This protein binds this small molecule.
Small molecule (SMILES): Cc1ccccc1OP(=O)(O)OCc1ccccc1O

Sequence of chain 1.A:
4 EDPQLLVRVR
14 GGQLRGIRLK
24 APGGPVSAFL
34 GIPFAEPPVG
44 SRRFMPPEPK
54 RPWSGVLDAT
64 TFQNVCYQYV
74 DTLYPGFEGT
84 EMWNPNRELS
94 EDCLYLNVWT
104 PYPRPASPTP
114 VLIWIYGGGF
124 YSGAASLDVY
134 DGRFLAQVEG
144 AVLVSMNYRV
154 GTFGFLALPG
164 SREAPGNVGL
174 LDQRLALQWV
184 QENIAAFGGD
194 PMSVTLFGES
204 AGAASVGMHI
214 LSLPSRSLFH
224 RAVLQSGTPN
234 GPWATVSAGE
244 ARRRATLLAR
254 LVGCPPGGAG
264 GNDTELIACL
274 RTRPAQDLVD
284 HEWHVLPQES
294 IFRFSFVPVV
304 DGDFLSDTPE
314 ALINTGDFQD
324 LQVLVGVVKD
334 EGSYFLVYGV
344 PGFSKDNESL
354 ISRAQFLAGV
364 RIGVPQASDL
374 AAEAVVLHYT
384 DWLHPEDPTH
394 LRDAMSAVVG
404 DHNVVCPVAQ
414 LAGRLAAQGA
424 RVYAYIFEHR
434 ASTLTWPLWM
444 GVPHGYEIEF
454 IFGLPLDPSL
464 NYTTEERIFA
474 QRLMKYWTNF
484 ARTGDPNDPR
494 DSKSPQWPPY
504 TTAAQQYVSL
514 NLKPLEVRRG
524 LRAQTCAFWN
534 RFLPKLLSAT

Binding-site contacts:
Ligand atom O3P contacts residue ALA204 of chain 1.A at 3.5 Å (h-bond).
Ligand atom C5 contacts residue TRP86 of chain 1.A at 3.4 Å (hydrophobic).
Ligand atom C7 contacts residue GLU202 of chain 1.A at 3.7 Å.
Ligand atom C4 contacts residue TYR337 of chain 1.A at 3.8 Å (hydrophobic).
Ligand atom C10 contacts residue PHE295 of chain 1.A at 3.9 Å (hydrophobic).
Ligand atom O3P contacts residue GLY122 of chain 1.A at 2.4 Å (h-bond).
Ligand atom O1P contacts residue SER203 of chain 1.A at 2.7 Å (h-bond).
Ligand atom C7 contacts residue GLY121 of chain 1.A at 3.9 Å.
Ligand atom C9 contacts residue GLY122 of chain 1.A at 3.6 Å.
Ligand atom O2P contacts residue SER203 of chain 1.A at 2.6 Å (h-bond).
Ligand atom O15 contacts residue TYR124 of chain 1.A at 3.1 Å (h-bond).
Ligand atom C11 contacts residue PHE295 of chain 1.A at 3.5 Å (hydrophobic).
Ligand atom C13 contacts residue ARG296 of chain 1.A at 3.7 Å.
Ligand atom C1 contacts residue SER203 of chain 1.A at 3.6 Å.
Ligand atom C8 contacts residue PHE338 of chain 1.A at 3.8 Å (hydrophobic).
Ligand atom C13 contacts residue PHE295 of chain 1.A at 3.9 Å (hydrophobic).
Ligand atom C12 contacts residue PHE295 of chain 1.A at 3.4 Å (hydrophobic).
Ligand atom C12 contacts residue PHE297 of chain 1.A at 3.9 Å (hydrophobic).
Ligand atom P contacts residue HIS447 of chain 1.A at 3.8 Å.
Ligand atom C4 contacts residue TRP86 of chain 1.A at 3.7 Å (hydrophobic).
Ligand atom C1 contacts residue HIS447 of chain 1.A at 3.9 Å.
Ligand atom C2 contacts residue HIS447 of chain 1.A at 3.4 Å.
Ligand atom O3P contacts residue SER203 of chain 1.A at 2.6 Å (h-bond).
Ligand atom P contacts residue GLY121 of chain 1.A at 3.5 Å.
Ligand atom O1P contacts residue HIS447 of chain 1.A at 3.9 Å.
Ligand atom C8 contacts residue GLY122 of chain 1.A at 3.7 Å.
Ligand atom C9 contacts residue PHE338 of chain 1.A at 3.9 Å (hydrophobic).
Ligand atom C11 contacts residue GLY122 of chain 1.A at 3.9 Å.
Ligand atom C14 contacts residue TYR124 of chain 1.A at 3.5 Å (hydrophobic).
Ligand atom O1P contacts residue PHE338 of chain 1.A at 3.8 Å.
Ligand atom O2P contacts residue GLY121 of chain 1.A at 3.2 Å (h-bond).
Ligand atom C7 contacts residue TRP86 of chain 1.A at 3.9 Å (hydrophobic).
Ligand atom P contacts residue SER203 of chain 1.A at 1.7 Å.
Ligand atom C3 contacts residue HIS447 of chain 1.A at 3.8 Å.
Ligand atom C3 contacts residue TYR337 of chain 1.A at 3.6 Å (hydrophobic).
Ligand atom C12 contacts residue ARG296 of chain 1.A at 3.3 Å.
Ligand atom C7 contacts residue TYR133 of chain 1.A at 3.9 Å (hydrophobic).
Ligand atom C10 contacts residue GLY122 of chain 1.A at 3.6 Å.
Ligand atom O3P contacts residue GLY121 of chain 1.A at 2.8 Å (h-bond).
Ligand atom P contacts residue GLY122 of chain 1.A at 3.6 Å.